Binding-site contacts:
Ligand atom N2 contacts residue ASN801 of chain 1.A at 2.9 Å (h-bond).
Ligand atom O7 contacts residue ASN801 of chain 1.A at 3.0 Å (h-bond).
Ligand atom C6 contacts residue SER803 of chain 1.A at 4.4 Å.
Ligand atom O5 contacts residue GLN804 of chain 1.A at 4.0 Å.
Ligand atom C4 contacts residue ASN801 of chain 1.A at 4.2 Å.
Ligand atom C5 contacts residue GLN804 of chain 1.A at 3.9 Å.
Ligand atom O5 contacts residue SER803 of chain 1.A at 3.4 Å (h-bond).
Ligand atom C3 contacts residue ASN801 of chain 1.A at 3.8 Å.
Ligand atom O6 contacts residue GLN804 of chain 1.A at 3.9 Å.
Ligand atom C7 contacts residue ASN801 of chain 1.A at 3.2 Å.
Ligand atom C2 contacts residue SER803 of chain 1.A at 4.3 Å.
Ligand atom C5 contacts residue ASN801 of chain 1.A at 3.7 Å.
Ligand atom C1 contacts residue ASN801 of chain 1.A at 1.4 Å.
Ligand atom C4 contacts residue SER803 of chain 1.A at 4.5 Å.
Ligand atom O5 contacts residue ASN801 of chain 1.A at 2.4 Å (h-bond).
Ligand atom C1 contacts residue SER803 of chain 1.A at 3.2 Å.
Ligand atom C5 contacts residue SER803 of chain 1.A at 3.4 Å.
Ligand atom C3 contacts residue SER803 of chain 1.A at 4.4 Å.
Ligand atom C2 contacts residue ASN801 of chain 1.A at 2.5 Å.
Ligand atom C6 contacts residue GLN804 of chain 1.A at 3.1 Å.

Sequence of chain 1.A:
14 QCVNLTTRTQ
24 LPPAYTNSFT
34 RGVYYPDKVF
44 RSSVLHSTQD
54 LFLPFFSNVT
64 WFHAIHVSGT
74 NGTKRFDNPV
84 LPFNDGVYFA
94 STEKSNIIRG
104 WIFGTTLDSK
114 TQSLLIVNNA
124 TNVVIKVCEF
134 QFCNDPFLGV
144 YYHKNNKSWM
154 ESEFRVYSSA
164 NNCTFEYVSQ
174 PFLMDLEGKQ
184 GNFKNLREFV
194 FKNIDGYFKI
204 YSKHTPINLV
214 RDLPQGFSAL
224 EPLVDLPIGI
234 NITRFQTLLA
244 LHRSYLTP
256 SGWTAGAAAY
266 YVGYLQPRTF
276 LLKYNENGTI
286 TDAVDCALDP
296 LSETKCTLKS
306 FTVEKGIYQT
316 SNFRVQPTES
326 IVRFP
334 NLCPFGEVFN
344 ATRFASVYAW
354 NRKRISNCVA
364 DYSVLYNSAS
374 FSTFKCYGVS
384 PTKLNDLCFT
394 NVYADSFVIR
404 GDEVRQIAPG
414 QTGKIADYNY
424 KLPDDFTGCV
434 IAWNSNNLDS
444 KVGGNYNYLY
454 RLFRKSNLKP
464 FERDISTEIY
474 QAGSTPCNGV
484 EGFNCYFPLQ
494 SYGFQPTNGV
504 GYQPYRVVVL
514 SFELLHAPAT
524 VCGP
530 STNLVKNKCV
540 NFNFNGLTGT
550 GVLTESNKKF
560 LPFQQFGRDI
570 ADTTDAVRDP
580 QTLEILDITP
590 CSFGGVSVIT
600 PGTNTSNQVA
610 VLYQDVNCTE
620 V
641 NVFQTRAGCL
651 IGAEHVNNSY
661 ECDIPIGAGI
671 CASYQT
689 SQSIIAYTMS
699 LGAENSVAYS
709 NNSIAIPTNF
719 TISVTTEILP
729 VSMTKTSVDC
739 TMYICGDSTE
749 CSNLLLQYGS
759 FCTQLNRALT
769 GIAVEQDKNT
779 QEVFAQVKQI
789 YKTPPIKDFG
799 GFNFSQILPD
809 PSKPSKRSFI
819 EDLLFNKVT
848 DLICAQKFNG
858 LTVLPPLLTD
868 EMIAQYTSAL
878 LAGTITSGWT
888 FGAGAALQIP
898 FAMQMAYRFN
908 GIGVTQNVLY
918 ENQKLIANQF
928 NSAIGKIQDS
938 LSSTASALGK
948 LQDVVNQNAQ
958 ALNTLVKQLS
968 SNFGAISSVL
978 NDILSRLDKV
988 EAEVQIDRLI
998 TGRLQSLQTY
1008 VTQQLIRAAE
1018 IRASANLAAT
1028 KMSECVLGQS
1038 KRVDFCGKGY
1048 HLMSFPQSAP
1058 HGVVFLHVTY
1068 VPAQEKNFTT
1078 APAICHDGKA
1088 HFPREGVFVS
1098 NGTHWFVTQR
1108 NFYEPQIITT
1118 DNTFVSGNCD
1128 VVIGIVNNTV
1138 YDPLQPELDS

The small molecule below binds the protein below.
Small molecule (SMILES): CC(=O)N[C@@H]1[C@@H](O)[C@H](O)[C@@H](CO)O[C@H]1O